Sequence of chain 1.K:
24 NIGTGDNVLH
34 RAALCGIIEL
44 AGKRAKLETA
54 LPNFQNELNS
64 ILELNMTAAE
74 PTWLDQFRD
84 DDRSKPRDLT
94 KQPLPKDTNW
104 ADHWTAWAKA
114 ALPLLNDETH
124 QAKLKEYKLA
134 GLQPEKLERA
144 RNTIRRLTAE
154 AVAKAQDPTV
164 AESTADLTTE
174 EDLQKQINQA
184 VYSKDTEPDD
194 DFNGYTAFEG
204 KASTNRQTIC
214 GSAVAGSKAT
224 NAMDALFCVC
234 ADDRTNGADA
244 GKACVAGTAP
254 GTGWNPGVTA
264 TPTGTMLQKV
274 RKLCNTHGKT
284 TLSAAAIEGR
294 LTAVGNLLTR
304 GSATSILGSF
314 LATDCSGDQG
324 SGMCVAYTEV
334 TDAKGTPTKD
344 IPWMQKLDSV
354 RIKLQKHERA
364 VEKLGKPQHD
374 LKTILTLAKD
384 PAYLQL

This small molecule binds to this protein.
Small molecule (SMILES): OC[C@H]1O[C@H](O)[C@H](O)[C@@H](O)[C@@H]1O

Binding-site contacts:
Ligand atom O5 contacts residue GLY323 of chain 1.K at 3.8 Å.
Ligand atom C3 contacts residue ASP321 of chain 1.K at 4.0 Å.
Ligand atom C4 contacts residue ASP321 of chain 1.K at 4.0 Å.
Ligand atom O4 contacts residue ASP321 of chain 1.K at 3.7 Å.
Ligand atom C5 contacts residue SER324 of chain 1.K at 2.8 Å.
Ligand atom C6 contacts residue GLY323 of chain 1.K at 3.7 Å.
Ligand atom C4 contacts residue SER324 of chain 1.K at 3.5 Å.
Ligand atom C1 contacts residue THR316 of chain 1.K at 3.2 Å.
Ligand atom O2 contacts residue GLN210 of chain 1.K at 3.9 Å.
Ligand atom O5 contacts residue SER324 of chain 1.K at 2.3 Å (h-bond).
Ligand atom O2 contacts residue SER324 of chain 1.K at 2.8 Å (h-bond).
Ligand atom C3 contacts residue SER324 of chain 1.K at 3.0 Å.
Ligand atom C1 contacts residue SER319 of chain 1.K at 3.9 Å.
Ligand atom O5 contacts residue ASP317 of chain 1.K at 4.5 Å.
Ligand atom C5 contacts residue GLY323 of chain 1.K at 3.8 Å.
Ligand atom O4 contacts residue SER324 of chain 1.K at 4.5 Å.
Ligand atom O5 contacts residue THR316 of chain 1.K at 2.9 Å (h-bond).
Ligand atom O6 contacts residue ALA315 of chain 1.K at 3.5 Å.
Ligand atom O2 contacts residue ASP317 of chain 1.K at 2.9 Å (salt-bridge).
Ligand atom C2 contacts residue SER319 of chain 1.K at 4.0 Å.
Ligand atom C2 contacts residue SER324 of chain 1.K at 2.4 Å.
Ligand atom C5 contacts residue ALA315 of chain 1.K at 4.2 Å (hydrophobic).
Ligand atom C1 contacts residue GLY323 of chain 1.K at 4.4 Å.
Ligand atom O3 contacts residue SER324 of chain 1.K at 4.3 Å.
Ligand atom C2 contacts residue ASP317 of chain 1.K at 3.4 Å.
Ligand atom C2 contacts residue THR316 of chain 1.K at 3.6 Å.
Ligand atom O2 contacts residue SER319 of chain 1.K at 3.0 Å (h-bond).
Ligand atom C6 contacts residue SER324 of chain 1.K at 4.2 Å.
Ligand atom C1 contacts residue SER324 of chain 1.K at 1.4 Å.
Ligand atom C5 contacts residue ASP321 of chain 1.K at 3.7 Å.
Ligand atom C5 contacts residue THR316 of chain 1.K at 4.2 Å.
Ligand atom C1 contacts residue ASP317 of chain 1.K at 3.2 Å.
Ligand atom C6 contacts residue ALA315 of chain 1.K at 3.8 Å (hydrophobic).
Ligand atom O6 contacts residue THR316 of chain 1.K at 4.0 Å.
Ligand atom O6 contacts residue GLY323 of chain 1.K at 4.5 Å.
Ligand atom O5 contacts residue ALA315 of chain 1.K at 3.5 Å.